Binding-site contacts:
Ligand atom C3 contacts residue TYR122 of chain 1.G at 4.0 Å (hydrophobic).
Ligand atom O7 contacts residue THR98 of chain 1.E at 3.4 Å (h-bond).
Ligand atom O4 contacts residue SER58 of chain 1.H at 3.7 Å.
Ligand atom C5 contacts residue ASN122 of chain 1.E at 3.7 Å.
Ligand atom O7 contacts residue ASN122 of chain 1.E at 3.6 Å (h-bond).
Ligand atom N2 contacts residue ASN122 of chain 1.E at 2.9 Å (h-bond).
Ligand atom O3 contacts residue GLN100 of chain 1.E at 3.9 Å.
Ligand atom C2 contacts residue ASN122 of chain 1.E at 2.5 Å.
Ligand atom O4 contacts residue TYR120 of chain 1.G at 3.4 Å.
Ligand atom C7 contacts residue ASN122 of chain 1.E at 3.4 Å.
Ligand atom C4 contacts residue TYR122 of chain 1.G at 4.0 Å (hydrophobic).
Ligand atom C4 contacts residue TYR120 of chain 1.G at 4.5 Å (hydrophobic).
Ligand atom O5 contacts residue ASN122 of chain 1.E at 2.4 Å (h-bond).
Ligand atom C3 contacts residue ASN122 of chain 1.E at 3.8 Å.
Ligand atom N2 contacts residue GLN100 of chain 1.E at 3.7 Å.
Ligand atom C1 contacts residue ASN122 of chain 1.E at 1.4 Å.
Ligand atom O6 contacts residue TYR120 of chain 1.G at 4.3 Å.
Ligand atom C6 contacts residue TYR120 of chain 1.G at 4.3 Å (hydrophobic).
Ligand atom O4 contacts residue TYR122 of chain 1.G at 3.7 Å.
Ligand atom C4 contacts residue ASN122 of chain 1.E at 4.2 Å.
Ligand atom O7 contacts residue ASP129 of chain 1.F at 4.4 Å.
Ligand atom C7 contacts residue THR98 of chain 1.E at 4.0 Å.
Ligand atom C3 contacts residue GLN100 of chain 1.E at 4.4 Å.
Ligand atom C8 contacts residue THR98 of chain 1.E at 3.4 Å.
Ligand atom C7 contacts residue GLN100 of chain 1.E at 4.1 Å.
Ligand atom C8 contacts residue GLN100 of chain 1.E at 3.6 Å.
Ligand atom C8 contacts residue SER120 of chain 1.E at 3.7 Å.
Ligand atom O3 contacts residue TYR122 of chain 1.G at 3.0 Å (h-bond).
Ligand atom C8 contacts residue PHE121 of chain 1.E at 4.0 Å (hydrophobic).

Sequence of chain 1.F:
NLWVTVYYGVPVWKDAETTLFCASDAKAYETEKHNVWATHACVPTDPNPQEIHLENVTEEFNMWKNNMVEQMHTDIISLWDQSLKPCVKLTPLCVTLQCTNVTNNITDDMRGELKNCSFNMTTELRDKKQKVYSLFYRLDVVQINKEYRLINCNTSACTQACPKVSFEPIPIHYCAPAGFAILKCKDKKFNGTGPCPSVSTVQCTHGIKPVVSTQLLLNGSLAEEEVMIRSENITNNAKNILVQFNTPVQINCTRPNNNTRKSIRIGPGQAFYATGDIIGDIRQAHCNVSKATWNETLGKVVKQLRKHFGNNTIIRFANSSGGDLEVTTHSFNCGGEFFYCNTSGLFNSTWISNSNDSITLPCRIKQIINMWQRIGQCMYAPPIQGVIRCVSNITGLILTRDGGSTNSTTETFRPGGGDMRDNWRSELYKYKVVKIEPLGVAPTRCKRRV

Sequence of chain 1.E:
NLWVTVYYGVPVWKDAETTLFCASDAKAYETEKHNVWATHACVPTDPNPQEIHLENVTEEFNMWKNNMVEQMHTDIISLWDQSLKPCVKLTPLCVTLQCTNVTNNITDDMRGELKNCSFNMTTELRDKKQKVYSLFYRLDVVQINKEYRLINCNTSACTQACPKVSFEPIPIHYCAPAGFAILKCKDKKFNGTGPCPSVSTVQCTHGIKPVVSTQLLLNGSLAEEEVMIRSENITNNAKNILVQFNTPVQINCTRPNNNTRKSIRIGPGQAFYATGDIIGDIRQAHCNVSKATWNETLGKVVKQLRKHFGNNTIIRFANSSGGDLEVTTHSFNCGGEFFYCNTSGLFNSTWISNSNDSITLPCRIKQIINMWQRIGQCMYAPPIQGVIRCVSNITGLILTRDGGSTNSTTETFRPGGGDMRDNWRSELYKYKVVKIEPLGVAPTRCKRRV

Sequence of chain 1.H:
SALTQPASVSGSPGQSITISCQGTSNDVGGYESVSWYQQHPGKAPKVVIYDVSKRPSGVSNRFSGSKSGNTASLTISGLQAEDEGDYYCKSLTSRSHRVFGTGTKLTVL

A protein and the small-molecule ligand that binds it are described below.
Small molecule (SMILES): CC(=O)N[C@H]1[C@H](O[C@H]2[C@H](O)[C@@H](NC(C)=O)CO[C@@H]2CO)O[C@H](CO)[C@@H](O[C@@H]2O[C@H](CO[C@H]3O[C@H](CO)[C@@H](O)[C@H](O)[C@@H]3O)[C@@H](O)[C@H](O[C@H]3O[C@H](CO)[C@@H](O)[C@H](O)[C@@H]3O)[C@@H]2O)[C@@H]1O

Sequence of chain 1.G:
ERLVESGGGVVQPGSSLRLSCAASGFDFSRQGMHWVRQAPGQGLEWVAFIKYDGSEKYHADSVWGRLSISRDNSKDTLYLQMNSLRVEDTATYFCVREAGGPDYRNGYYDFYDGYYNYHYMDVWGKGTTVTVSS